A small-molecule ligand and the protein it binds are described below.
Small molecule (SMILES): Nc1nccc(-c2c(-c3ccc(F)cc3)ncn2C2CCNCC2)n1

Binding-site contacts:
Ligand atom CB1 contacts residue LYS53 of chain 1.A at 3.9 Å.
Ligand atom CD2 contacts residue GLY33 of chain 1.A at 3.6 Å.
Ligand atom CA5 contacts residue LEU167 of chain 1.A at 3.8 Å (hydrophobic).
Ligand atom NC7 contacts residue VAL30 of chain 1.A at 4.0 Å.
Ligand atom CC4 contacts residue ALA51 of chain 1.A at 3.6 Å (hydrophobic).
Ligand atom NC5 contacts residue ALA51 of chain 1.A at 3.4 Å.
Ligand atom NC7 contacts residue MET109 of chain 1.A at 2.8 Å (h-bond).
Ligand atom NC5 contacts residue LEU108 of chain 1.A at 3.9 Å.
Ligand atom FB7 contacts residue VAL105 of chain 1.A at 3.5 Å.
Ligand atom CC1 contacts residue ALA51 of chain 1.A at 3.9 Å (hydrophobic).
Ligand atom CB2 contacts residue LYS53 of chain 1.A at 3.8 Å.
Ligand atom CC6 contacts residue HIS107 of chain 1.A at 3.5 Å.
Ligand atom NC5 contacts residue HIS107 of chain 1.A at 3.8 Å.
Ligand atom CD2 contacts residue VAL38 of chain 1.A at 3.8 Å (hydrophobic).
Ligand atom FB7 contacts residue LEU86 of chain 1.A at 3.8 Å.
Ligand atom CD4 contacts residue VAL38 of chain 1.A at 3.7 Å (hydrophobic).
Ligand atom CA1 contacts residue VAL30 of chain 1.A at 3.7 Å (hydrophobic).
Ligand atom CB3 contacts residue THR106 of chain 1.A at 3.7 Å.
Ligand atom CB3 contacts residue LEU104 of chain 1.A at 3.9 Å (hydrophobic).
Ligand atom CA2 contacts residue VAL30 of chain 1.A at 3.4 Å (hydrophobic).
Ligand atom CB1 contacts residue THR106 of chain 1.A at 3.9 Å.
Ligand atom CB2 contacts residue ALA51 of chain 1.A at 3.6 Å (hydrophobic).
Ligand atom CB4 contacts residue ILE84 of chain 1.A at 4.0 Å (hydrophobic).
Ligand atom CC6 contacts residue ALA51 of chain 1.A at 3.5 Å (hydrophobic).
Ligand atom CC1 contacts residue THR106 of chain 1.A at 3.7 Å.
Ligand atom CC4 contacts residue MET109 of chain 1.A at 3.3 Å (hydrophobic).
Ligand atom FB7 contacts residue THR106 of chain 1.A at 3.8 Å.
Ligand atom CB2 contacts residue LEU104 of chain 1.A at 3.7 Å (hydrophobic).
Ligand atom CB2 contacts residue THR106 of chain 1.A at 3.4 Å.
Ligand atom FB7 contacts residue LEU104 of chain 1.A at 3.2 Å.
Ligand atom NC7 contacts residue LEU108 of chain 1.A at 3.5 Å.
Ligand atom ND3 contacts residue GLY33 of chain 1.A at 3.9 Å.
Ligand atom NC5 contacts residue MET109 of chain 1.A at 3.0 Å (h-bond).
Ligand atom ND3 contacts residue VAL38 of chain 1.A at 3.6 Å.
Ligand atom NC3 contacts residue VAL38 of chain 1.A at 3.9 Å.
Ligand atom CC6 contacts residue MET109 of chain 1.A at 3.7 Å (hydrophobic).
Ligand atom CD5 contacts residue VAL38 of chain 1.A at 3.9 Å (hydrophobic).
Ligand atom CA1 contacts residue SER32 of chain 1.A at 3.7 Å.
Ligand atom CC6 contacts residue THR106 of chain 1.A at 3.7 Å.
Ligand atom ND1 contacts residue VAL38 of chain 1.A at 4.0 Å.

Sequence of chain 1.A:
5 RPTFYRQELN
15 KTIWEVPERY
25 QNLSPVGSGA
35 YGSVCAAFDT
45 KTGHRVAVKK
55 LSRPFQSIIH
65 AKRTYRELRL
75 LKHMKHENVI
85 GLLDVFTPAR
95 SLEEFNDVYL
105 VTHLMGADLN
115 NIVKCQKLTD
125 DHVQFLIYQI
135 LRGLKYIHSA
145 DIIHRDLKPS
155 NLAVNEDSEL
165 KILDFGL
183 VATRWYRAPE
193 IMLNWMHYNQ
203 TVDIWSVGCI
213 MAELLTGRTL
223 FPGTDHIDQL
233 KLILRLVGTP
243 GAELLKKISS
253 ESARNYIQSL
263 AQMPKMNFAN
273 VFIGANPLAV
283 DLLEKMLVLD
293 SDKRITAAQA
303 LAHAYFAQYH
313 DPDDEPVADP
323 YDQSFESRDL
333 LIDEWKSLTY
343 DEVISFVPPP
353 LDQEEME